A protein and the small-molecule ligand that binds it are described below.
Small molecule (SMILES): CC[C@H](C)[C@H](N)C(=O)O

Binding-site contacts:
Ligand atom CG2 contacts residue ASP133 of chain 1.B at 3.2 Å.
Ligand atom O contacts residue LYS113 of chain 1.B at 2.8 Å (salt-bridge).
Ligand atom CB contacts residue TRP115 of chain 1.B at 4.5 Å (hydrophobic).
Ligand atom N contacts residue TYR131 of chain 1.B at 2.8 Å (h-bond).
Ligand atom C contacts residue THR134 of chain 1.B at 3.5 Å.
Ligand atom CB contacts residue ASP133 of chain 1.B at 3.8 Å.
Ligand atom CA contacts residue ASP160 of chain 1.B at 3.7 Å.
Ligand atom CG2 contacts residue VAL135 of chain 1.B at 3.8 Å (hydrophobic).
Ligand atom N contacts residue TYR82 of chain 1.B at 3.8 Å.
Ligand atom OXT contacts residue THR134 of chain 1.B at 2.7 Å (h-bond).
Ligand atom N contacts residue ASP133 of chain 1.B at 2.7 Å (salt-bridge).
Ligand atom CD1 contacts residue TRP115 of chain 1.B at 4.1 Å (hydrophobic).
Ligand atom C contacts residue LYS113 of chain 1.B at 3.6 Å.
Ligand atom CD1 contacts residue VAL90 of chain 1.B at 3.8 Å (hydrophobic).
Ligand atom OXT contacts residue TYR131 of chain 1.B at 3.4 Å.
Ligand atom N contacts residue VAL140 of chain 1.B at 4.4 Å.
Ligand atom CA contacts residue TYR131 of chain 1.B at 3.2 Å (hydrophobic).
Ligand atom C contacts residue ASP133 of chain 1.B at 4.0 Å.
Ligand atom CD1 contacts residue TYR82 of chain 1.B at 3.6 Å (hydrophobic).
Ligand atom O contacts residue TYR131 of chain 1.B at 4.1 Å.
Ligand atom CG1 contacts residue TRP115 of chain 1.B at 3.5 Å (hydrophobic).
Ligand atom CG1 contacts residue TYR82 of chain 1.B at 3.7 Å (hydrophobic).
Ligand atom N contacts residue THR142 of chain 1.B at 4.4 Å.
Ligand atom CB contacts residue TYR82 of chain 1.B at 3.7 Å (hydrophobic).
Ligand atom O contacts residue TRP115 of chain 1.B at 3.0 Å (h-bond).
Ligand atom N contacts residue ASP160 of chain 1.B at 2.7 Å (salt-bridge).
Ligand atom OXT contacts residue LYS113 of chain 1.B at 3.7 Å.
Ligand atom CA contacts residue ASP133 of chain 1.B at 3.6 Å.
Ligand atom OXT contacts residue ASP133 of chain 1.B at 3.4 Å (salt-bridge).
Ligand atom N contacts residue ASN80 of chain 1.B at 4.5 Å.
Ligand atom CD1 contacts residue LEU108 of chain 1.B at 4.0 Å (hydrophobic).
Ligand atom N contacts residue THR134 of chain 1.B at 4.5 Å.
Ligand atom C contacts residue TRP115 of chain 1.B at 3.7 Å (hydrophobic).
Ligand atom CA contacts residue TRP115 of chain 1.B at 3.8 Å (hydrophobic).
Ligand atom CB contacts residue ASP160 of chain 1.B at 3.9 Å.
Ligand atom CA contacts residue TYR82 of chain 1.B at 3.5 Å (hydrophobic).
Ligand atom CG2 contacts residue THR134 of chain 1.B at 4.1 Å.
Ligand atom C contacts residue TYR131 of chain 1.B at 3.5 Å (hydrophobic).
Ligand atom O contacts residue THR134 of chain 1.B at 3.6 Å (h-bond).

Sequence of chain 1.B:
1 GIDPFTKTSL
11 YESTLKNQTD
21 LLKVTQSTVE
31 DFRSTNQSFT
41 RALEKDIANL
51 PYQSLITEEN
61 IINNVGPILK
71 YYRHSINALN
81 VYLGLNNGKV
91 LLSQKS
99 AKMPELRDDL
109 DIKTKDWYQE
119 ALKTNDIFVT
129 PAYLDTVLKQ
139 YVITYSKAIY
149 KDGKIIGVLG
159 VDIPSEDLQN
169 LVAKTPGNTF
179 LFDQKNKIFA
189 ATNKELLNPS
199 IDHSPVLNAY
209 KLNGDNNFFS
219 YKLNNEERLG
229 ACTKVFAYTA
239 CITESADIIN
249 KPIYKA